This small molecule binds to this protein.
Small molecule (SMILES): COc1ccc([C@@]2(c3cccc(-c4cncnc4)c3)CCC(N)=N2)cc1

Sequence of chain 1.A:
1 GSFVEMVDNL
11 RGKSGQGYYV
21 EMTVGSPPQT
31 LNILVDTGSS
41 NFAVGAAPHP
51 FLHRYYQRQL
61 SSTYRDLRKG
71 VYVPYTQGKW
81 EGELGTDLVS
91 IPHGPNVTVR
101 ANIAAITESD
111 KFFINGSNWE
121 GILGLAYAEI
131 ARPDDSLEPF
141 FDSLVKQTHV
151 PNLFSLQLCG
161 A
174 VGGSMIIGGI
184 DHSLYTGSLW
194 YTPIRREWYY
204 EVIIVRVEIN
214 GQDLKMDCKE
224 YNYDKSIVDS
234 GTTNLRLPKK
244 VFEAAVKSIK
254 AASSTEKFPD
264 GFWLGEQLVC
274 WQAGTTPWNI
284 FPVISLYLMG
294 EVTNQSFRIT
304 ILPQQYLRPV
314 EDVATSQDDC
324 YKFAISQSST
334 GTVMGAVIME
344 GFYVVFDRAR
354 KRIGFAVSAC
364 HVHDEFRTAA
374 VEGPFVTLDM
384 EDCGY

Binding-site contacts:
Ligand atom C2 contacts residue DMS1 of chain 1.B at 3.8 Å.
Ligand atom C6 contacts residue ILE122 of chain 1.A at 3.7 Å (hydrophobic).
Ligand atom C3 contacts residue DMS1 of chain 1.B at 3.7 Å.
Ligand atom N21 contacts residue GLY234 of chain 1.A at 3.4 Å (h-bond).
Ligand atom C6 contacts residue ASP36 of chain 1.A at 3.3 Å.
Ligand atom C21 contacts residue GLY234 of chain 1.A at 3.6 Å.
Ligand atom N20 contacts residue GLY38 of chain 1.A at 3.7 Å.
Ligand atom O14 contacts residue TRP80 of chain 1.A at 3.0 Å (h-bond).
Ligand atom C17 contacts residue ASP36 of chain 1.A at 3.4 Å.
Ligand atom C4 contacts residue DMS1 of chain 1.B at 3.7 Å.
Ligand atom N20 contacts residue ASP36 of chain 1.A at 2.8 Å (salt-bridge).
Ligand atom C2 contacts residue TRP80 of chain 1.A at 3.7 Å (hydrophobic).
Ligand atom N23 contacts residue ILE114 of chain 1.A at 3.7 Å.
Ligand atom C9 contacts residue PHE112 of chain 1.A at 3.8 Å (hydrophobic).
Ligand atom C15 contacts residue ASN41 of chain 1.A at 3.7 Å.
Ligand atom C17 contacts residue GLY234 of chain 1.A at 3.5 Å.
Ligand atom C13 contacts residue GLY234 of chain 1.A at 3.5 Å.
Ligand atom N20 contacts residue GLY234 of chain 1.A at 3.5 Å.
Ligand atom C10 contacts residue PHE112 of chain 1.A at 3.8 Å (hydrophobic).
Ligand atom N23 contacts residue GLY15 of chain 1.A at 3.7 Å.
Ligand atom C9 contacts residue ILE122 of chain 1.A at 3.5 Å (hydrophobic).
Ligand atom C24 contacts residue GLN16 of chain 1.A at 3.6 Å.
Ligand atom C1 contacts residue SER39 of chain 1.A at 3.5 Å.
Ligand atom C26 contacts residue GLY234 of chain 1.A at 3.0 Å.
Ligand atom C14 contacts residue GLY234 of chain 1.A at 3.8 Å.
Ligand atom C10 contacts residue ILE122 of chain 1.A at 3.6 Å (hydrophobic).
Ligand atom O14 contacts residue VAL73 of chain 1.A at 3.5 Å.
Ligand atom N20 contacts residue ASP232 of chain 1.A at 2.8 Å (salt-bridge).
Ligand atom C10 contacts residue TYR75 of chain 1.A at 3.6 Å (hydrophobic).
Ligand atom C3 contacts residue TYR75 of chain 1.A at 3.7 Å (hydrophobic).
Ligand atom C11 contacts residue TRP119 of chain 1.A at 3.7 Å (hydrophobic).
Ligand atom C26 contacts residue LEU34 of chain 1.A at 3.7 Å (hydrophobic).
Ligand atom C4 contacts residue TYR75 of chain 1.A at 3.7 Å (hydrophobic).
Ligand atom C24 contacts residue GLY17 of chain 1.A at 3.6 Å.
Ligand atom C15 contacts residue TRP80 of chain 1.A at 3.6 Å (hydrophobic).
Ligand atom C22 contacts residue ILE114 of chain 1.A at 3.7 Å (hydrophobic).
Ligand atom C24 contacts residue GLY15 of chain 1.A at 3.6 Å.
Ligand atom C9 contacts residue TYR75 of chain 1.A at 3.6 Å (hydrophobic).
Ligand atom N16 contacts residue ASP36 of chain 1.A at 2.7 Å (salt-bridge).
Ligand atom C6 contacts residue SER39 of chain 1.A at 3.5 Å.